The protein below binds the small molecule below.
Small molecule (SMILES): CC(=O)N[C@@H]1[C@@H](O)[C@H](O)[C@@H](CO)O[C@H]1O

Binding-site contacts:
Ligand atom C7 contacts residue ASN282 of chain 1.A at 3.8 Å.
Ligand atom C4 contacts residue ASN282 of chain 1.A at 4.2 Å.
Ligand atom C6 contacts residue ASN282 of chain 1.A at 4.5 Å.
Ligand atom C2 contacts residue ASN282 of chain 1.A at 2.4 Å.
Ligand atom C8 contacts residue GLU281 of chain 1.A at 4.3 Å.
Ligand atom O7 contacts residue ASN282 of chain 1.A at 4.3 Å.
Ligand atom N2 contacts residue ASN282 of chain 1.A at 2.9 Å (h-bond).
Ligand atom C1 contacts residue ASN282 of chain 1.A at 1.4 Å.
Ligand atom C3 contacts residue ASN282 of chain 1.A at 3.8 Å.
Ligand atom O5 contacts residue ASN282 of chain 1.A at 2.4 Å (h-bond).
Ligand atom C5 contacts residue ASN282 of chain 1.A at 3.7 Å.

Sequence of chain 1.A:
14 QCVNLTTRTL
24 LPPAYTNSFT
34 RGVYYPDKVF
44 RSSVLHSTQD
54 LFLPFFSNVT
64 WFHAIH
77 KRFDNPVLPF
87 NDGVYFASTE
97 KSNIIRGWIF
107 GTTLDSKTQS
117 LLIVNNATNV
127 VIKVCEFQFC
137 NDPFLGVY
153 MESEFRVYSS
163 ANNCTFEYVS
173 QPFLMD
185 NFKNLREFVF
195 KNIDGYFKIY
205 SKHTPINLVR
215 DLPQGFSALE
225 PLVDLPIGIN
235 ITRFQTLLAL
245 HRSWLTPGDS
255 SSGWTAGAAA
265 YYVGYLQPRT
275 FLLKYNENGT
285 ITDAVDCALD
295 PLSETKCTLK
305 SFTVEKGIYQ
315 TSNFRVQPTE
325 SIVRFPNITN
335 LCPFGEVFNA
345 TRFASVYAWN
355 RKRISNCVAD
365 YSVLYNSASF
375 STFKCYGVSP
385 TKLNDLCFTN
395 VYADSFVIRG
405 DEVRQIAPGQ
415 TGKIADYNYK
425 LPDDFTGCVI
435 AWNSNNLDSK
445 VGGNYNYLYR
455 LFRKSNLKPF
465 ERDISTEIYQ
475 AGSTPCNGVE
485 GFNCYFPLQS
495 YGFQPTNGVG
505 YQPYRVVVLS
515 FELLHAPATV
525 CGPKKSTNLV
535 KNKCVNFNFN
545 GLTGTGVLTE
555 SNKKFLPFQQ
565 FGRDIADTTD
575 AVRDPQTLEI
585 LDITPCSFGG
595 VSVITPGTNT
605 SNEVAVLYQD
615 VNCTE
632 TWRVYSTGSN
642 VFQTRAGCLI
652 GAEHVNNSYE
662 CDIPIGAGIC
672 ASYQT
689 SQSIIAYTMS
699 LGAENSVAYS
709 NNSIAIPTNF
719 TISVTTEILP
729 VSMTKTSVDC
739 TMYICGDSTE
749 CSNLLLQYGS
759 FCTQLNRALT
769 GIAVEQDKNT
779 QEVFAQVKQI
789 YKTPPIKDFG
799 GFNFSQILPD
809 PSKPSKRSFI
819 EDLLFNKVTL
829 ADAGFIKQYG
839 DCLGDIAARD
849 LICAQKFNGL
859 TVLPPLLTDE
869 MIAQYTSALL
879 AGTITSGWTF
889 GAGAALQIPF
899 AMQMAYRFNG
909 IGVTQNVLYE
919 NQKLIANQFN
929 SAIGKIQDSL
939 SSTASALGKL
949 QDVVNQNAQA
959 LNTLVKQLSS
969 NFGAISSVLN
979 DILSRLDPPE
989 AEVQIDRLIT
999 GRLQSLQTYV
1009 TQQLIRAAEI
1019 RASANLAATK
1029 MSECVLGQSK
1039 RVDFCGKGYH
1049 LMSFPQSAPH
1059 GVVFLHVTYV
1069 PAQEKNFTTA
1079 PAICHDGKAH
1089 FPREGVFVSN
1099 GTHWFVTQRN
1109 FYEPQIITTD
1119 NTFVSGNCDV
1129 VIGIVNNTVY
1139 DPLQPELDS